Sequence of chain 2.A:
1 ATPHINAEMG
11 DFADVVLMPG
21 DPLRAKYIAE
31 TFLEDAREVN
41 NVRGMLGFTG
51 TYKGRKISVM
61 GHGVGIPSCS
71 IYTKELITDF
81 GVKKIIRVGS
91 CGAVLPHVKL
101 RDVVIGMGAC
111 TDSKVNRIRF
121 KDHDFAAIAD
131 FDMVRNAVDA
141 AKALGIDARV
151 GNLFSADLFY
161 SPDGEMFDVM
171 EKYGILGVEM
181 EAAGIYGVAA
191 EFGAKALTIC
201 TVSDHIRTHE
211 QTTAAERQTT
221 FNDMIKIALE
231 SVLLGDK

Sequence of chain 1.A:
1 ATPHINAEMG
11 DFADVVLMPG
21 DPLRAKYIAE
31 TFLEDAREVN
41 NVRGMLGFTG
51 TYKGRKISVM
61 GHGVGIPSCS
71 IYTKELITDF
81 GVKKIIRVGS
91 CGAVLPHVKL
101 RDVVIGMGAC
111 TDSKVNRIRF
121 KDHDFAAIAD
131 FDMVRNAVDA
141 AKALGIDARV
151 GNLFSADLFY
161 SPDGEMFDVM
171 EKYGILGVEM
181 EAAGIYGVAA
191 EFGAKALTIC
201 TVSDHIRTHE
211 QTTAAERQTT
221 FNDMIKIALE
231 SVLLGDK

A protein and the small-molecule ligand that binds it are described below.
Small molecule (SMILES): Cc1ncnc2c1ncn2[C@@H]1O[C@H]([C@H](C)O)[C@@H](O)[C@H]1O

Binding-site contacts:
Ligand atom C4' contacts residue ASP21 of chain 1.A at 3.6 Å.
Ligand atom N9 contacts residue SER90 of chain 1.A at 3.7 Å.
Ligand atom N7 contacts residue GLY92 of chain 1.A at 3.5 Å (h-bond).
Ligand atom C6' contacts residue HIS4 of chain 2.A at 3.3 Å.
Ligand atom N3 contacts residue PHE159 of chain 1.A at 3.7 Å.
Ligand atom C7 contacts residue ILE206 of chain 1.A at 4.0 Å (hydrophobic).
Ligand atom N1 contacts residue VAL178 of chain 1.A at 3.9 Å.
Ligand atom C5' contacts residue PHE159 of chain 1.A at 4.0 Å (hydrophobic).
Ligand atom C3' contacts residue GLU181 of chain 1.A at 3.7 Å.
Ligand atom C6 contacts residue VAL178 of chain 1.A at 3.6 Å (hydrophobic).
Ligand atom N7 contacts residue SER203 of chain 1.A at 4.0 Å.
Ligand atom O4' contacts residue ASP21 of chain 1.A at 3.9 Å.
Ligand atom C6' contacts residue MET180 of chain 1.A at 3.9 Å (hydrophobic).
Ligand atom O3' contacts residue GLU181 of chain 1.A at 3.5 Å (salt-bridge).
Ligand atom O3' contacts residue ASP21 of chain 1.A at 3.0 Å.
Ligand atom O2' contacts residue ARG87 of chain 1.A at 3.4 Å (salt-bridge).
Ligand atom C6 contacts residue PHE159 of chain 1.A at 3.8 Å (hydrophobic).
Ligand atom N1 contacts residue PHE159 of chain 1.A at 3.6 Å.
Ligand atom C2 contacts residue MET180 of chain 1.A at 3.6 Å (hydrophobic).
Ligand atom C5 contacts residue VAL178 of chain 1.A at 3.4 Å (hydrophobic).
Ligand atom N7 contacts residue CYS91 of chain 1.A at 3.6 Å.
Ligand atom C2' contacts residue GLU181 of chain 1.A at 3.7 Å.
Ligand atom N3 contacts residue MET180 of chain 1.A at 3.4 Å.
Ligand atom C2 contacts residue PHE159 of chain 1.A at 3.4 Å (hydrophobic).
Ligand atom N7 contacts residue VAL178 of chain 1.A at 3.8 Å.
Ligand atom O5' contacts residue PHE159 of chain 1.A at 3.6 Å.
Ligand atom C8 contacts residue CYS91 of chain 1.A at 3.7 Å (hydrophobic).
Ligand atom N3 contacts residue GLU179 of chain 1.A at 3.8 Å.
Ligand atom C4 contacts residue VAL178 of chain 1.A at 3.7 Å (hydrophobic).
Ligand atom O4' contacts residue SER90 of chain 1.A at 3.7 Å.
Ligand atom C8 contacts residue SER90 of chain 1.A at 3.5 Å.
Ligand atom C5' contacts residue HIS4 of chain 2.A at 3.6 Å.
Ligand atom C3' contacts residue ASP21 of chain 1.A at 3.9 Å.
Ligand atom O2' contacts residue GLU179 of chain 1.A at 3.5 Å.
Ligand atom C7 contacts residue GLY92 of chain 1.A at 3.9 Å.
Ligand atom O2' contacts residue GLU181 of chain 1.A at 2.5 Å (salt-bridge).
Ligand atom O2' contacts residue MET180 of chain 1.A at 3.4 Å (h-bond).
Ligand atom C6' contacts residue VAL64 of chain 1.A at 3.9 Å (hydrophobic).
Ligand atom O5' contacts residue HIS4 of chain 2.A at 2.7 Å (h-bond).
Ligand atom C1' contacts residue SER90 of chain 1.A at 3.5 Å.